Sequence of chain 1.A:
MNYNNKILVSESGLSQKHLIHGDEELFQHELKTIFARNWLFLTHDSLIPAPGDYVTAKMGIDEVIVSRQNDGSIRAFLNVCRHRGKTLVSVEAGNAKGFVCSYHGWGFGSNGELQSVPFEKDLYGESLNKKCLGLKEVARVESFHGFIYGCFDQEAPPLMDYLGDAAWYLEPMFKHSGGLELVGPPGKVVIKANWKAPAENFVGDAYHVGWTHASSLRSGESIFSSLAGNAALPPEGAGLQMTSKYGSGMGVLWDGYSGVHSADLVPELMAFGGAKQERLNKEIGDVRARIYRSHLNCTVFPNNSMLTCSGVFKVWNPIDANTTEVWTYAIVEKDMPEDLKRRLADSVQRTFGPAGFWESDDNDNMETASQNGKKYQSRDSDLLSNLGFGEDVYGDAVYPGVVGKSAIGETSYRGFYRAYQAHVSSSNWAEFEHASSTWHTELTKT

The protein below binds the small molecule below.
Small molecule (SMILES): CSc1ccccc1

Binding-site contacts:
Ligand atom C5 contacts residue VAL209 of chain 1.A at 4.3 Å (hydrophobic).
Ligand atom C8 contacts residue PHE202 of chain 1.A at 3.9 Å (hydrophobic).
Ligand atom C3 contacts residue VAL209 of chain 1.A at 4.0 Å (hydrophobic).
Ligand atom C8 contacts residue LEU307 of chain 1.A at 4.4 Å (hydrophobic).
Ligand atom C2 contacts residue HIS295 of chain 1.A at 4.0 Å.
Ligand atom C4 contacts residue LEU307 of chain 1.A at 4.0 Å (hydrophobic).
Ligand atom C6 contacts residue PHE224 of chain 1.A at 4.2 Å (hydrophobic).
Ligand atom C5 contacts residue HIS295 of chain 1.A at 4.3 Å.
Ligand atom C1 contacts residue HIS295 of chain 1.A at 3.6 Å.
Ligand atom C5 contacts residue LEU307 of chain 1.A at 4.1 Å (hydrophobic).
Ligand atom S7 contacts residue LEU307 of chain 1.A at 3.9 Å.
Ligand atom C2 contacts residue ASN297 of chain 1.A at 4.2 Å.
Ligand atom C6 contacts residue VAL260 of chain 1.A at 4.1 Å (hydrophobic).
Ligand atom S7 contacts residue ASN201 of chain 1.A at 4.3 Å.
Ligand atom C5 contacts residue VAL260 of chain 1.A at 4.3 Å (hydrophobic).
Ligand atom C8 contacts residue ASN201 of chain 1.A at 3.5 Å.
Ligand atom C1 contacts residue VAL209 of chain 1.A at 4.3 Å (hydrophobic).
Ligand atom C6 contacts residue HIS295 of chain 1.A at 3.8 Å.
Ligand atom C8 contacts residue ASP205 of chain 1.A at 3.9 Å.
Ligand atom C3 contacts residue ASN297 of chain 1.A at 3.9 Å.
Ligand atom C3 contacts residue LEU307 of chain 1.A at 4.4 Å (hydrophobic).
Ligand atom C1 contacts residue PHE224 of chain 1.A at 3.9 Å (hydrophobic).
Ligand atom S7 contacts residue HIS208 of chain 1.A at 4.1 Å.
Ligand atom C4 contacts residue VAL209 of chain 1.A at 4.1 Å (hydrophobic).
Ligand atom C8 contacts residue HIS208 of chain 1.A at 3.8 Å.
Ligand atom C6 contacts residue VAL209 of chain 1.A at 4.4 Å (hydrophobic).
Ligand atom C8 contacts residue ASN297 of chain 1.A at 4.2 Å.
Ligand atom C2 contacts residue VAL209 of chain 1.A at 4.0 Å (hydrophobic).